Sequence of chain 1.A:
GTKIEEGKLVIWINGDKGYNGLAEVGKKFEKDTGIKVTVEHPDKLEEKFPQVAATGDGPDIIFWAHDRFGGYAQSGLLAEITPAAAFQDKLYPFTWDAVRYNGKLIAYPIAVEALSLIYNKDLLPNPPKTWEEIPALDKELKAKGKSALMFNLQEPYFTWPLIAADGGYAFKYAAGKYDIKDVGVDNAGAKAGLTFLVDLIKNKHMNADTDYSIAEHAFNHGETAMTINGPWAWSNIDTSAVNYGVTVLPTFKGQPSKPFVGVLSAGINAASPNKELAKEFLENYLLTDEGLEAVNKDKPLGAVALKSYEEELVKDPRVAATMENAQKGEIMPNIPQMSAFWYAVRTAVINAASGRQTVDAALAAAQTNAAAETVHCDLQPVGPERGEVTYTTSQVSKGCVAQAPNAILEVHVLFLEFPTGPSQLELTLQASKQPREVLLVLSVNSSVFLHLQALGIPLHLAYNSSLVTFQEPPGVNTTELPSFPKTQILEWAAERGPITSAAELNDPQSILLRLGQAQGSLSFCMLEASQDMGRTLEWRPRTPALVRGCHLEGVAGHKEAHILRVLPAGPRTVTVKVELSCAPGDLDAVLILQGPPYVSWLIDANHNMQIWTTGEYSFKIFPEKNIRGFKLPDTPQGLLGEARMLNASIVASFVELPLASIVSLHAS

Binding-site contacts:
Ligand atom O4 contacts residue GLU7 of chain 1.A at 3.0 Å (salt-bridge).
Ligand atom N2 contacts residue GLU7 of chain 1.A at 4.3 Å.
Ligand atom C3 contacts residue GLU7 of chain 1.A at 3.2 Å.
Ligand atom C2 contacts residue GLU7 of chain 1.A at 4.1 Å.
Ligand atom O5 contacts residue GLU7 of chain 1.A at 4.2 Å.
Ligand atom C2 contacts residue ASN451 of chain 1.A at 2.5 Å.
Ligand atom C8 contacts residue ASN451 of chain 1.A at 3.8 Å.
Ligand atom O3 contacts residue GLU7 of chain 1.A at 3.9 Å.
Ligand atom C7 contacts residue ASN451 of chain 1.A at 3.0 Å.
Ligand atom C6 contacts residue GLU419 of chain 1.A at 4.0 Å.
Ligand atom C5 contacts residue GLU7 of chain 1.A at 3.3 Å.
Ligand atom C8 contacts residue SER452 of chain 1.A at 3.8 Å.
Ligand atom C4 contacts residue GLU7 of chain 1.A at 3.3 Å.
Ligand atom O5 contacts residue ASN451 of chain 1.A at 2.4 Å (h-bond).
Ligand atom C7 contacts residue PHE420 of chain 1.A at 3.9 Å (hydrophobic).
Ligand atom C1 contacts residue GLU419 of chain 1.A at 4.1 Å.
Ligand atom C8 contacts residue PHE420 of chain 1.A at 3.9 Å (hydrophobic).
Ligand atom C6 contacts residue GLU7 of chain 1.A at 4.4 Å.
Ligand atom O7 contacts residue ASN451 of chain 1.A at 3.1 Å (h-bond).
Ligand atom C1 contacts residue GLU7 of chain 1.A at 4.0 Å.
Ligand atom C8 contacts residue PRO421 of chain 1.A at 4.2 Å (hydrophobic).
Ligand atom O5 contacts residue GLU419 of chain 1.A at 4.0 Å.
Ligand atom N2 contacts residue PHE420 of chain 1.A at 3.0 Å (h-bond).
Ligand atom C4 contacts residue ASN451 of chain 1.A at 4.3 Å.
Ligand atom C1 contacts residue PHE420 of chain 1.A at 3.5 Å (hydrophobic).
Ligand atom C2 contacts residue PHE420 of chain 1.A at 3.8 Å (hydrophobic).
Ligand atom C8 contacts residue THR422 of chain 1.A at 4.3 Å.
Ligand atom C3 contacts residue LYS10 of chain 1.A at 3.5 Å.
Ligand atom C3 contacts residue ASN451 of chain 1.A at 3.8 Å.
Ligand atom C5 contacts residue ASN451 of chain 1.A at 3.6 Å.
Ligand atom C4 contacts residue LYS10 of chain 1.A at 3.6 Å.
Ligand atom O6 contacts residue GLU419 of chain 1.A at 3.4 Å (salt-bridge).
Ligand atom O3 contacts residue LYS10 of chain 1.A at 2.5 Å (salt-bridge).
Ligand atom O4 contacts residue LYS10 of chain 1.A at 3.1 Å (salt-bridge).
Ligand atom C1 contacts residue ASN451 of chain 1.A at 1.4 Å.
Ligand atom N2 contacts residue ASN451 of chain 1.A at 2.9 Å (h-bond).

This protein binds this small molecule.
Small molecule (SMILES): CC(=O)N[C@@H]1[C@@H](O)[C@H](O)[C@@H](CO)O[C@H]1O